Sequence of chain 1.A:
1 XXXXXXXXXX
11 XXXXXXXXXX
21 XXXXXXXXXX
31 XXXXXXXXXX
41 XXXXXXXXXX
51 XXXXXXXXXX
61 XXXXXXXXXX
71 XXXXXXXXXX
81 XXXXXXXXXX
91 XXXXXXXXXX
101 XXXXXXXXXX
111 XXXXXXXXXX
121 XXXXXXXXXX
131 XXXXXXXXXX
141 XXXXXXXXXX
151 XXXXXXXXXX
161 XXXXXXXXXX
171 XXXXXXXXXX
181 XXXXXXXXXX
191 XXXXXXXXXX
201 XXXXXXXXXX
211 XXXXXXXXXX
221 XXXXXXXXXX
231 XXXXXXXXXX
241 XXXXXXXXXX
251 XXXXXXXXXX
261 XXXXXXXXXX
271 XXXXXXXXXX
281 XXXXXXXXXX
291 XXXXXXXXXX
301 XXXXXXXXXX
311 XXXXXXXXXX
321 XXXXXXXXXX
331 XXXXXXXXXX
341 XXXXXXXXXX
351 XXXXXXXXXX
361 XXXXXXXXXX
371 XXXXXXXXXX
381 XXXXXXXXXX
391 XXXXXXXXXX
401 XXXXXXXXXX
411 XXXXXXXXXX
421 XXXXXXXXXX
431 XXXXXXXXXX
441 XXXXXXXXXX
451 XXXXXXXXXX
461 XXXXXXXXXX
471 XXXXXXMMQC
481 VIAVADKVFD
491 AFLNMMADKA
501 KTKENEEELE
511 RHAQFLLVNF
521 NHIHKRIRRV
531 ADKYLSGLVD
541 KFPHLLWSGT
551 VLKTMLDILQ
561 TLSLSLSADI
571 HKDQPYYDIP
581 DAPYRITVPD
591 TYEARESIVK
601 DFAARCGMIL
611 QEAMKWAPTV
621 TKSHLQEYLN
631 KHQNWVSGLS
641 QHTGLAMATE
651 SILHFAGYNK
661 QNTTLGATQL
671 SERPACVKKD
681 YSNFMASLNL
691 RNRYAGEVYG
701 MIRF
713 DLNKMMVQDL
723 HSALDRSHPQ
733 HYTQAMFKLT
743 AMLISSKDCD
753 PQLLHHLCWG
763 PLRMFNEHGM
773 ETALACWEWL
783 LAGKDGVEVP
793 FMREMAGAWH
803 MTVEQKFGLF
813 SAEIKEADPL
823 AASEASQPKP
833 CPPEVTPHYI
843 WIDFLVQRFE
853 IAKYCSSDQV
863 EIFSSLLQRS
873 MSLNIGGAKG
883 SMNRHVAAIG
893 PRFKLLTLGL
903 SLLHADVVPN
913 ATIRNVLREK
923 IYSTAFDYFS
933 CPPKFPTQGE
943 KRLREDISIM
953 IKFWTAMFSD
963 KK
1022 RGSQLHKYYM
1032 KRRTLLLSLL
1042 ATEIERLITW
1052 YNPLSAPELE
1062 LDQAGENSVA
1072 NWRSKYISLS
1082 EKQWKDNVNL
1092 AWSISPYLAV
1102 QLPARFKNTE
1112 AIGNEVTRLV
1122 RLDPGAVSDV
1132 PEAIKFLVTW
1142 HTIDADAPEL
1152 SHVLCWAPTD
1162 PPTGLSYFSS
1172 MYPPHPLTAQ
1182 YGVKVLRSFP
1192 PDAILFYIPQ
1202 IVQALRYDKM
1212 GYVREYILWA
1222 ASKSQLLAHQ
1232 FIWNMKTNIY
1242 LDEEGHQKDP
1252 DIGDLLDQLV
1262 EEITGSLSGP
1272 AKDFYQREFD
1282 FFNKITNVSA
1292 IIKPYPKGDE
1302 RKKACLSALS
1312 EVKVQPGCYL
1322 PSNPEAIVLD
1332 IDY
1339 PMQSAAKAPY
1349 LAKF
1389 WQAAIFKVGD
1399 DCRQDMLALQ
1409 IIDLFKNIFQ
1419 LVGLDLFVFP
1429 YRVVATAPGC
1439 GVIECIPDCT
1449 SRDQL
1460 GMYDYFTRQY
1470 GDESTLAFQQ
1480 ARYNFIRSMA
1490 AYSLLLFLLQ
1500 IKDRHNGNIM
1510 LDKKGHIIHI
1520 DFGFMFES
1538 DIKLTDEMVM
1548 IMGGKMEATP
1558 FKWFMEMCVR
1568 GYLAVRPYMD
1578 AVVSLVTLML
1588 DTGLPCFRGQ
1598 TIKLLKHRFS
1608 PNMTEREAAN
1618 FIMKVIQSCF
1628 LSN

Binding-site contacts:
Ligand atom C11 contacts residue ILE1444 of chain 1.A at 3.4 Å (hydrophobic).
Ligand atom N05 contacts residue SER1449 of chain 1.A at 3.0 Å (h-bond).
Ligand atom C11 contacts residue GLU1442 of chain 1.A at 3.8 Å.
Ligand atom N04 contacts residue MET1509 of chain 1.A at 3.7 Å.
Ligand atom C01 contacts residue LYS1395 of chain 1.A at 3.5 Å.
Ligand atom C10 contacts residue ILE1444 of chain 1.A at 3.3 Å (hydrophobic).
Ligand atom C16 contacts residue SER1449 of chain 1.A at 3.7 Å.
Ligand atom C28 contacts residue SER1342 of chain 1.A at 3.7 Å.
Ligand atom F01 contacts residue ASN1507 of chain 1.A at 2.6 Å.
Ligand atom N02 contacts residue MET1509 of chain 1.A at 3.3 Å (h-bond).
Ligand atom C10 contacts residue MET1509 of chain 1.A at 3.7 Å (hydrophobic).
Ligand atom C11 contacts residue CYS1443 of chain 1.A at 3.3 Å (hydrophobic).
Ligand atom C23 contacts residue SER1449 of chain 1.A at 3.1 Å.
Ligand atom C22 contacts residue GLN1452 of chain 1.A at 3.9 Å.
Ligand atom N01 contacts residue ILE1441 of chain 1.A at 3.5 Å.
Ligand atom C27 contacts residue SER1342 of chain 1.A at 3.6 Å.
Ligand atom N03 contacts residue MET1509 of chain 1.A at 3.2 Å.
Ligand atom C06 contacts residue ILE1441 of chain 1.A at 3.1 Å (hydrophobic).
Ligand atom N03 contacts residue ASP1446 of chain 1.A at 3.1 Å (salt-bridge).
Ligand atom C11 contacts residue ILE1519 of chain 1.A at 3.6 Å (hydrophobic).
Ligand atom N06 contacts residue ASN1507 of chain 1.A at 3.6 Å.
Ligand atom C26 contacts residue SER1342 of chain 1.A at 3.6 Å.
Ligand atom C13 contacts residue MET1509 of chain 1.A at 3.3 Å (hydrophobic).
Ligand atom C21 contacts residue GLN1452 of chain 1.A at 3.6 Å.
Ligand atom C04 contacts residue ILE1519 of chain 1.A at 3.6 Å (hydrophobic).
Ligand atom C17 contacts residue SER1449 of chain 1.A at 3.0 Å.
Ligand atom C29 contacts residue ASN1507 of chain 1.A at 3.4 Å.
Ligand atom C09 contacts residue CYS1443 of chain 1.A at 3.8 Å (hydrophobic).
Ligand atom N02 contacts residue ILE1444 of chain 1.A at 2.8 Å (h-bond).
Ligand atom C07 contacts residue ILE1519 of chain 1.A at 3.5 Å (hydrophobic).
Ligand atom C12 contacts residue ILE1519 of chain 1.A at 3.5 Å (hydrophobic).
Ligand atom C05 contacts residue ILE1519 of chain 1.A at 3.2 Å (hydrophobic).
Ligand atom C06 contacts residue ILE1519 of chain 1.A at 3.3 Å (hydrophobic).
Ligand atom C20 contacts residue SER1449 of chain 1.A at 3.7 Å.
Ligand atom C10 contacts residue CYS1443 of chain 1.A at 3.4 Å (hydrophobic).
Ligand atom C19 contacts residue SER1449 of chain 1.A at 3.7 Å.
Ligand atom N03 contacts residue ILE1444 of chain 1.A at 3.2 Å (h-bond).
Ligand atom C13 contacts residue ILE1444 of chain 1.A at 3.6 Å (hydrophobic).
Ligand atom N02 contacts residue CYS1443 of chain 1.A at 3.5 Å.
Ligand atom C18 contacts residue SER1449 of chain 1.A at 3.0 Å.

The small molecule below binds the protein below.
Small molecule (SMILES): COc1ncc(-c2ccc3nc(N)n(-c4ccc(N5CCOCC5)cc4)c3c2)cc1S(=O)(=O)Nc1ccccc1F